The protein below binds the small molecule below.
Small molecule (SMILES): CC(=O)N[C@@H]1[C@@H](O)[C@H](O)[C@@H](CO)O[C@H]1O

Binding-site contacts:
Ligand atom C5 contacts residue ASN606 of chain 1.C at 3.8 Å.
Ligand atom C2 contacts residue ASN606 of chain 1.C at 2.5 Å.
Ligand atom C3 contacts residue ASN606 of chain 1.C at 3.8 Å.
Ligand atom C1 contacts residue ASN606 of chain 1.C at 1.5 Å.
Ligand atom O7 contacts residue ASN606 of chain 1.C at 3.8 Å.
Ligand atom O5 contacts residue ASN606 of chain 1.C at 2.5 Å (h-bond).
Ligand atom C6 contacts residue ASN606 of chain 1.C at 4.5 Å.
Ligand atom C8 contacts residue ASN606 of chain 1.C at 4.4 Å.
Ligand atom C7 contacts residue ASN606 of chain 1.C at 3.4 Å.
Ligand atom C4 contacts residue ASN606 of chain 1.C at 4.3 Å.
Ligand atom N2 contacts residue ASN606 of chain 1.C at 2.8 Å (h-bond).

Sequence of chain 1.C:
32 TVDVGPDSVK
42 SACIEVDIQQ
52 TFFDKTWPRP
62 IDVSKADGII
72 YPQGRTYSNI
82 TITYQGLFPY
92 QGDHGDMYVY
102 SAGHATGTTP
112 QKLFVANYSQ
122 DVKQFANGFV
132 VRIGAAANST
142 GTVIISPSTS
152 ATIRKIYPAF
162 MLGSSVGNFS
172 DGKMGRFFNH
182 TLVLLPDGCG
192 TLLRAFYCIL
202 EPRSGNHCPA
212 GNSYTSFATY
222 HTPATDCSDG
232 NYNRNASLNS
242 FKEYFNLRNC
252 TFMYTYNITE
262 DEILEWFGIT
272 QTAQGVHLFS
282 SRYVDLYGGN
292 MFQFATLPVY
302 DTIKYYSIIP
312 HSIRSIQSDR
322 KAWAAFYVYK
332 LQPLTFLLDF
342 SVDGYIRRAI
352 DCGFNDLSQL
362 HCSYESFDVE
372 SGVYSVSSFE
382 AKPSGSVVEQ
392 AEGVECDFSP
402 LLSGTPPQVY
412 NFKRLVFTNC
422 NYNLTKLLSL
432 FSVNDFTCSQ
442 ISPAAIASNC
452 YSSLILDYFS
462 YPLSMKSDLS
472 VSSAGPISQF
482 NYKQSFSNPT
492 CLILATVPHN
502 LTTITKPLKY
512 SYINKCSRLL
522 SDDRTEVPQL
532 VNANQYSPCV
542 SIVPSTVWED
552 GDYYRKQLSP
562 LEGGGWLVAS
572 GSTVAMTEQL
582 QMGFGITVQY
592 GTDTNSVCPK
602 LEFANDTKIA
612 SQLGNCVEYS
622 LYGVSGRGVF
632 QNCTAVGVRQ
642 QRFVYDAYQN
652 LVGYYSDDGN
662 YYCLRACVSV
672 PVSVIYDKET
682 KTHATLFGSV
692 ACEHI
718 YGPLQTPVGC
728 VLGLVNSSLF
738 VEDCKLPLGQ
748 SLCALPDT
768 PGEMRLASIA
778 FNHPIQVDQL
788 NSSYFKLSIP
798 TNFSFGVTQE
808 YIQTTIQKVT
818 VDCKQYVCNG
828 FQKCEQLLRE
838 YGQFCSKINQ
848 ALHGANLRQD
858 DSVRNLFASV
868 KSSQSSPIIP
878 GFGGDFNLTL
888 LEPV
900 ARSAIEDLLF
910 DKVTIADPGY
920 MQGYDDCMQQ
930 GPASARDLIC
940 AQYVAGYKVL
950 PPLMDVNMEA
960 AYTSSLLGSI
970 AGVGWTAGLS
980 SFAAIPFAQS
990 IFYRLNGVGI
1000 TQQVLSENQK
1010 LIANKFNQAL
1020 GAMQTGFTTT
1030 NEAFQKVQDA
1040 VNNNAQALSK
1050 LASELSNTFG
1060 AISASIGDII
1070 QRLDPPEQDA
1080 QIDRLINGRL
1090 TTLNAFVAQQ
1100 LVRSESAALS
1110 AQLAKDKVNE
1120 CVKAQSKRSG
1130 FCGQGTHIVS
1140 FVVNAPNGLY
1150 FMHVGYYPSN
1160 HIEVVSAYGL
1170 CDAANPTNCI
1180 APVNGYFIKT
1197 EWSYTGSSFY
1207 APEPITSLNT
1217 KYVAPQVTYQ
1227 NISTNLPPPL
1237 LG